Binding-site contacts:
Ligand atom CB contacts residue ASN41 of chain 2.B at 2.6 Å.
Ligand atom CB contacts residue ASP71 of chain 2.B at 3.3 Å.
Ligand atom CA contacts residue ASN41 of chain 2.B at 3.5 Å.
Ligand atom CA contacts residue PRO68 of chain 2.B at 3.3 Å (hydrophobic).
Ligand atom CB contacts residue GLN43 of chain 2.B at 3.4 Å.
Ligand atom CB contacts residue LYS39 of chain 2.B at 3.1 Å.
Ligand atom CB contacts residue ASN69 of chain 2.B at 2.7 Å.
Ligand atom O contacts residue ASP71 of chain 2.B at 3.3 Å (salt-bridge).
Ligand atom CD2 contacts residue LYS39 of chain 2.B at 3.3 Å.
Ligand atom CH2 contacts residue PRO202 of chain 2.B at 3.6 Å (hydrophobic).
Ligand atom CA contacts residue ASN41 of chain 2.B at 2.9 Å.
Ligand atom CA contacts residue ASN69 of chain 2.B at 3.2 Å.
Ligand atom OXT contacts residue GLN43 of chain 2.B at 3.2 Å (h-bond).
Ligand atom CB contacts residue TRP40 of chain 2.B at 3.6 Å (hydrophobic).
Ligand atom CE2 contacts residue LYS39 of chain 2.B at 3.1 Å.
Ligand atom CD1 contacts residue MET42 of chain 2.B at 3.2 Å (hydrophobic).
Ligand atom N contacts residue ALA70 of chain 2.B at 3.0 Å.
Ligand atom C contacts residue ASN69 of chain 2.B at 3.6 Å.
Ligand atom C contacts residue ASN41 of chain 2.B at 3.1 Å.
Ligand atom NE1 contacts residue ASN44 of chain 2.B at 2.4 Å (h-bond).
Ligand atom N contacts residue ASN69 of chain 2.B at 2.7 Å (h-bond).
Ligand atom CD1 contacts residue HIS205 of chain 2.B at 3.3 Å.
Ligand atom CB contacts residue ASN41 of chain 2.B at 2.7 Å.
Ligand atom C contacts residue GLN43 of chain 2.B at 3.5 Å.
Ligand atom N contacts residue PRO68 of chain 2.B at 3.4 Å (h-bond).
Ligand atom N contacts residue ASN41 of chain 2.B at 3.6 Å.
Ligand atom OG contacts residue LYS39 of chain 2.B at 2.4 Å.
Ligand atom O contacts residue GLN43 of chain 2.B at 2.6 Å (h-bond).
Ligand atom C contacts residue ASN41 of chain 2.B at 3.5 Å.
Ligand atom CZ2 contacts residue SER201 of chain 2.B at 3.1 Å.
Ligand atom CG contacts residue ASN44 of chain 2.B at 3.4 Å.
Ligand atom C contacts residue ASN44 of chain 2.B at 3.5 Å.
Ligand atom O contacts residue ASN41 of chain 2.B at 3.5 Å (h-bond).
Ligand atom CD contacts residue ASN44 of chain 2.B at 2.9 Å.
Ligand atom O contacts residue ASN44 of chain 2.B at 2.3 Å (h-bond).
Ligand atom N contacts residue ASN41 of chain 2.B at 2.5 Å (h-bond).
Ligand atom CA contacts residue ALA70 of chain 2.B at 3.5 Å (hydrophobic).
Ligand atom CD1 contacts residue ASN44 of chain 2.B at 2.9 Å.
Ligand atom CE2 contacts residue ASN44 of chain 2.B at 3.3 Å.
Ligand atom CB contacts residue ALA70 of chain 2.B at 3.3 Å (hydrophobic).

A protein and the small-molecule ligand that binds it are described below.
Small molecule (SMILES): CC(C)C[C@H](NC(=O)[C@H](Cc1ccc(O)cc1)NC(=O)[C@H](CO)NC(=O)CNC(=O)[C@H](Cc1ccc(O)cc1)NC(=O)[C@@H]1CCCN1C(=O)[C@H](Cc1ccc(O)cc1)NC(=O)[C@H](CC1=CN=C2C=CC=CC12)NC(=O)[C@@H](NC(=O)[C@@H](N)CCCN=C(N)N)C(C)C)C(=O)N[C@H](C(=O)N[C@@H](C)C(=O)N[C@@H](CO)C(=O)NCC(=O)N[C@@H](CO)C(=O)O)[C@@H](C)O

Sequence of chain 2.B:
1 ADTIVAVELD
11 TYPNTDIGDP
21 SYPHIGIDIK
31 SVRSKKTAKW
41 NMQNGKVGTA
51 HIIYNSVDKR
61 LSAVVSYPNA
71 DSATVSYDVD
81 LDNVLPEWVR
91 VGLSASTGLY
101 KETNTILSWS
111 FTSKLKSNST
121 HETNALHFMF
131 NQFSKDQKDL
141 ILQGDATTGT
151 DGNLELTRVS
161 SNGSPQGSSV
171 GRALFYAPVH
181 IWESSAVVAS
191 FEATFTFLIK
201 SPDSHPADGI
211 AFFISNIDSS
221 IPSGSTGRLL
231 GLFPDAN